Sequence of chain 35.A:
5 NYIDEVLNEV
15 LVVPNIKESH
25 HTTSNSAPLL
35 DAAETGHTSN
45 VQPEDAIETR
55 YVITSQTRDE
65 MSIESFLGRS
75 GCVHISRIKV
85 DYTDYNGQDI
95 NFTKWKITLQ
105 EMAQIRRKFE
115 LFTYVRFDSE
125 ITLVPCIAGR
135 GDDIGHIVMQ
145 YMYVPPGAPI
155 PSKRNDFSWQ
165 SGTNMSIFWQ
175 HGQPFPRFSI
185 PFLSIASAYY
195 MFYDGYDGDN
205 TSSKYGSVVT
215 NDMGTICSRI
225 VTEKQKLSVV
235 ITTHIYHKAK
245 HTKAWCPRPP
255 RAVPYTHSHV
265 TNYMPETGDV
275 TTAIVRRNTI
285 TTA

The protein below binds the small molecule below.
Small molecule (SMILES): Cc1cc(CCCCCOc2c(Cl)cc(C3=NCCO3)cc2Cl)on1

Binding-site contacts:
Ligand atom C4A contacts residue TYR145 of chain 35.A at 3.3 Å (hydrophobic).
Ligand atom CL2 contacts residue LEU187 of chain 35.A at 3.9 Å.
Ligand atom C5A contacts residue TYR145 of chain 35.A at 3.8 Å (hydrophobic).
Ligand atom O1 contacts residue MET217 of chain 35.A at 4.2 Å.
Ligand atom C5A contacts residue TYR147 of chain 35.A at 4.1 Å (hydrophobic).
Ligand atom N3A contacts residue PHE182 of chain 35.A at 4.0 Å.
Ligand atom C2B contacts residue ILE125 of chain 35.A at 3.1 Å (hydrophobic).
Ligand atom C4A contacts residue ILE220 of chain 35.A at 4.1 Å (hydrophobic).
Ligand atom C3B contacts residue ILE220 of chain 35.A at 4.2 Å (hydrophobic).
Ligand atom N2 contacts residue ASN215 of chain 35.A at 3.7 Å.
Ligand atom C3B contacts residue ILE125 of chain 35.A at 3.5 Å (hydrophobic).
Ligand atom C4C contacts residue MET217 of chain 35.A at 4.2 Å (hydrophobic).
Ligand atom C5B contacts residue TYR147 of chain 35.A at 3.9 Å (hydrophobic).
Ligand atom C1C contacts residue LEU103 of chain 35.A at 4.1 Å (hydrophobic).
Ligand atom CL2 contacts residue TYR147 of chain 35.A at 3.4 Å.
Ligand atom C4 contacts residue LEU103 of chain 35.A at 3.4 Å (hydrophobic).
Ligand atom C31 contacts residue MET195 of chain 35.A at 3.5 Å (hydrophobic).
Ligand atom O1A contacts residue ILE220 of chain 35.A at 3.6 Å.
Ligand atom O1A contacts residue TYR147 of chain 35.A at 4.0 Å.
Ligand atom C6B contacts residue ILE184 of chain 35.A at 4.1 Å (hydrophobic).
Ligand atom O1B contacts residue ILE125 of chain 35.A at 3.5 Å.
Ligand atom C1B contacts residue ILE125 of chain 35.A at 3.1 Å (hydrophobic).
Ligand atom C4B contacts residue ILE125 of chain 35.A at 3.9 Å (hydrophobic).
Ligand atom C4B contacts residue ILE220 of chain 35.A at 4.0 Å (hydrophobic).
Ligand atom C2A contacts residue ILE220 of chain 35.A at 3.8 Å (hydrophobic).
Ligand atom CL2 contacts residue ILE184 of chain 35.A at 3.9 Å.
Ligand atom CL1 contacts residue ILE239 of chain 35.A at 3.8 Å.
Ligand atom C5A contacts residue MET146 of chain 35.A at 3.7 Å (hydrophobic).
Ligand atom C5B contacts residue ILE125 of chain 35.A at 3.9 Å (hydrophobic).
Ligand atom C5A contacts residue ILE220 of chain 35.A at 3.9 Å (hydrophobic).
Ligand atom C2C contacts residue MET217 of chain 35.A at 3.7 Å (hydrophobic).
Ligand atom C31 contacts residue GLN104 of chain 35.A at 3.6 Å.
Ligand atom C2A contacts residue PHE182 of chain 35.A at 4.2 Å (hydrophobic).
Ligand atom C4A contacts residue LEU127 of chain 35.A at 4.0 Å (hydrophobic).
Ligand atom N2 contacts residue THR102 of chain 35.A at 4.2 Å.
Ligand atom C5 contacts residue LEU103 of chain 35.A at 3.8 Å (hydrophobic).
Ligand atom N3A contacts residue LEU127 of chain 35.A at 4.1 Å.
Ligand atom C3 contacts residue LEU103 of chain 35.A at 4.1 Å (hydrophobic).
Ligand atom C6B contacts residue ILE125 of chain 35.A at 3.6 Å (hydrophobic).
Ligand atom CL1 contacts residue ILE125 of chain 35.A at 3.5 Å.